Sequence of chain 1.B:
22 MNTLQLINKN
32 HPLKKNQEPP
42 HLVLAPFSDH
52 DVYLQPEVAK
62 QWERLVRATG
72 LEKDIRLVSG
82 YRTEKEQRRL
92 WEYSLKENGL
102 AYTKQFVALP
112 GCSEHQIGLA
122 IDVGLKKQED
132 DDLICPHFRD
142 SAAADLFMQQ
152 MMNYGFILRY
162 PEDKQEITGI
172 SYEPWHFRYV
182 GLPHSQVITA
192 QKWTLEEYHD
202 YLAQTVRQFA

This small molecule binds to this protein.
Small molecule (SMILES): C[C@@H](N)C(=O)O

Binding-site contacts:
Ligand atom O contacts residue HIS177 of chain 1.B at 2.9 Å (h-bond).
Ligand atom CB contacts residue ARG83 of chain 1.B at 4.3 Å.
Ligand atom CA contacts residue ILE135 of chain 1.B at 3.3 Å (hydrophobic).
Ligand atom N contacts residue ILE135 of chain 1.B at 3.2 Å (h-bond).
Ligand atom C contacts residue DAL1 of chain 1.P at 1.3 Å.
Ligand atom CA contacts residue ASP123 of chain 1.B at 3.6 Å.
Ligand atom C contacts residue ARG83 of chain 1.B at 4.2 Å.
Ligand atom N contacts residue ASP123 of chain 1.B at 2.6 Å (salt-bridge).
Ligand atom O contacts residue ASP123 of chain 1.B at 2.9 Å (salt-bridge).
Ligand atom CB contacts residue VAL108 of chain 1.B at 4.4 Å (hydrophobic).
Ligand atom C contacts residue PHE107 of chain 1.B at 3.6 Å (hydrophobic).
Ligand atom C contacts residue TRP176 of chain 1.B at 4.4 Å (hydrophobic).
Ligand atom C contacts residue HIS177 of chain 1.B at 3.8 Å.
Ligand atom CB contacts residue PHE107 of chain 1.B at 3.5 Å (hydrophobic).
Ligand atom N contacts residue TRP176 of chain 1.B at 3.2 Å (h-bond).
Ligand atom O contacts residue DAL1 of chain 1.P at 2.2 Å (h-bond).
Ligand atom O contacts residue HIS116 of chain 1.B at 2.9 Å (h-bond).
Ligand atom N contacts residue CU1 of chain 1.N at 3.5 Å.
Ligand atom C contacts residue CU1 of chain 1.N at 3.1 Å.
Ligand atom C contacts residue GLU174 of chain 1.B at 3.8 Å.
Ligand atom O contacts residue CU1 of chain 1.N at 1.9 Å.
Ligand atom O contacts residue GLU174 of chain 1.B at 4.1 Å.
Ligand atom O contacts residue ARG83 of chain 1.B at 3.9 Å.
Ligand atom C contacts residue ASP123 of chain 1.B at 3.6 Å.
Ligand atom N contacts residue DAL1 of chain 1.P at 3.7 Å.
Ligand atom CB contacts residue LEU91 of chain 1.B at 4.0 Å (hydrophobic).
Ligand atom CA contacts residue GLU174 of chain 1.B at 4.2 Å.
Ligand atom CB contacts residue DAL1 of chain 1.P at 3.0 Å.
Ligand atom CA contacts residue CU1 of chain 1.N at 3.9 Å.
Ligand atom CA contacts residue DAL1 of chain 1.P at 2.4 Å.
Ligand atom CA contacts residue PHE107 of chain 1.B at 3.5 Å (hydrophobic).
Ligand atom CB contacts residue ILE135 of chain 1.B at 3.6 Å (hydrophobic).
Ligand atom CA contacts residue TRP176 of chain 1.B at 3.8 Å (hydrophobic).
Ligand atom C contacts residue HIS116 of chain 1.B at 4.1 Å.
Ligand atom CB contacts residue ASP123 of chain 1.B at 4.3 Å.